This protein binds this small molecule.
Small molecule (SMILES): CC(=O)N[C@@H]1[C@@H](O)[C@H](O)[C@@H](CO)O[C@H]1O

Sequence of chain 1.B:
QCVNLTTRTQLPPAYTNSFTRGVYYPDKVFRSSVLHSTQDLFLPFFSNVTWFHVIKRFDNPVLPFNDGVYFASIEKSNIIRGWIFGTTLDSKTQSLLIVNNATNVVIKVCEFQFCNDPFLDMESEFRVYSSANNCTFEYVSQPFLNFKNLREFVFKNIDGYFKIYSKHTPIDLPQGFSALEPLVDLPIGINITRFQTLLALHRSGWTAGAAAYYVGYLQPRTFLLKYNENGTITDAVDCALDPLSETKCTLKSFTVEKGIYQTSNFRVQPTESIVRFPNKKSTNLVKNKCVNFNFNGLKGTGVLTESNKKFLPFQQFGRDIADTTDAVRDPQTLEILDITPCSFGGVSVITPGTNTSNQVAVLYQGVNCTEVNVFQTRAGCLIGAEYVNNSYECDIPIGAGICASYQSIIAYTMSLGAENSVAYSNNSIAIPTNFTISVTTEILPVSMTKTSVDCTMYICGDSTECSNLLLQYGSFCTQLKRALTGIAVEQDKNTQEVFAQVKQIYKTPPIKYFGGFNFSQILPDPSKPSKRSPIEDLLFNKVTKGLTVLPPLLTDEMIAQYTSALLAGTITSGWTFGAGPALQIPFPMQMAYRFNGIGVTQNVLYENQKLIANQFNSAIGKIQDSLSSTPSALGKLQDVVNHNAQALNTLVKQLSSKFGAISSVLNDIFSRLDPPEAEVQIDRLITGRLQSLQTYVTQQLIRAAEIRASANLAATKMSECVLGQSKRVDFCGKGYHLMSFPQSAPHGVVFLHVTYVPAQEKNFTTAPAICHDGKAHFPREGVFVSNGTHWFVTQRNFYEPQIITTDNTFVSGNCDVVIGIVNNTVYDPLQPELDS

Sequence of chain 1.C:
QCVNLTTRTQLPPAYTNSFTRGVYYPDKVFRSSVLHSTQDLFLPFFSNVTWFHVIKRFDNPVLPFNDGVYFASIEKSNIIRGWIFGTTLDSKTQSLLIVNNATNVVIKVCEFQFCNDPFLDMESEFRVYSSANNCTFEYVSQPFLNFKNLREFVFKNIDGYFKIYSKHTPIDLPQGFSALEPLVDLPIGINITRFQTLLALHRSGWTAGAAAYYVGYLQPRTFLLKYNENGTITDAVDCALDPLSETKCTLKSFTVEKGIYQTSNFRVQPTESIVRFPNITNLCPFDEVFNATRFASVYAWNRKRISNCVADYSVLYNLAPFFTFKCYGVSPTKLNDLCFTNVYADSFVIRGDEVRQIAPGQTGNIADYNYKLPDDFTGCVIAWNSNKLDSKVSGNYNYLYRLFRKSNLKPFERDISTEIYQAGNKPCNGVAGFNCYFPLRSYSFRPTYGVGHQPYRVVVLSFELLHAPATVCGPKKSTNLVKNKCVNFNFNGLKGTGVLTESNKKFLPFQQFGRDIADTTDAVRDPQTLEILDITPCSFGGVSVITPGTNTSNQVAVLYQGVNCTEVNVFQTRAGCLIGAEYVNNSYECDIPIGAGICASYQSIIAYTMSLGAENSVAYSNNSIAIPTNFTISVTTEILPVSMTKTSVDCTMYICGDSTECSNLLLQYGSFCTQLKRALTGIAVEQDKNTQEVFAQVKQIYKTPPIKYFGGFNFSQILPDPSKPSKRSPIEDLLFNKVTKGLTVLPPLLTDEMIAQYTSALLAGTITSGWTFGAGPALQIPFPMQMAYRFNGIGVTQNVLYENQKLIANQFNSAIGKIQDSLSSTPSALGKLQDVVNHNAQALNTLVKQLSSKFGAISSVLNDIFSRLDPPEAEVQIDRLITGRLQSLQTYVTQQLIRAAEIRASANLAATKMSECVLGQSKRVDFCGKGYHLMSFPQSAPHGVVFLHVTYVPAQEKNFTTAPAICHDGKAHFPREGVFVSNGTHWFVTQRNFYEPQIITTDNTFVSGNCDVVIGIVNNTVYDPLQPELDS

Binding-site contacts:
Ligand atom C8 contacts residue GLY1128 of chain 1.B at 3.7 Å.
Ligand atom O5 contacts residue ASN706 of chain 1.B at 2.4 Å (h-bond).
Ligand atom C1 contacts residue ASN706 of chain 1.B at 1.4 Å.
Ligand atom C5 contacts residue ASN706 of chain 1.B at 3.7 Å.
Ligand atom O7 contacts residue TYR793 of chain 1.C at 4.2 Å.
Ligand atom C7 contacts residue ASN706 of chain 1.B at 3.2 Å.
Ligand atom C4 contacts residue ASN706 of chain 1.B at 4.2 Å.
Ligand atom C8 contacts residue ASN706 of chain 1.B at 4.3 Å.
Ligand atom C8 contacts residue ILE1127 of chain 1.B at 4.2 Å (hydrophobic).
Ligand atom C2 contacts residue ASN706 of chain 1.B at 2.4 Å.
Ligand atom O7 contacts residue ASN706 of chain 1.B at 3.1 Å (h-bond).
Ligand atom N2 contacts residue ASN706 of chain 1.B at 2.8 Å (h-bond).
Ligand atom C3 contacts residue ASN706 of chain 1.B at 3.8 Å.